Sequence of chain 1.D:
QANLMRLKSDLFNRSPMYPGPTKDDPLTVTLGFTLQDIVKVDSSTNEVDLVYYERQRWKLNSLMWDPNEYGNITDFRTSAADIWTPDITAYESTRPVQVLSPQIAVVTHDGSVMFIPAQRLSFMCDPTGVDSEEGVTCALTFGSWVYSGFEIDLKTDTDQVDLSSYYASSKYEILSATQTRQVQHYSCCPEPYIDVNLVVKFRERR

Binding-site contacts:
Ligand atom C09 contacts residue TYR193 of chain 1.D at 3.9 Å (hydrophobic).
Ligand atom C12 contacts residue VAL146 of chain 1.D at 3.5 Å (hydrophobic).
Ligand atom C04 contacts residue TRP145 of chain 1.D at 3.9 Å (hydrophobic).
Ligand atom C05 contacts residue TYR186 of chain 1.D at 4.1 Å (hydrophobic).
Ligand atom C06 contacts residue CYS188 of chain 1.D at 3.7 Å (hydrophobic).
Ligand atom C03 contacts residue TRP145 of chain 1.D at 3.5 Å (hydrophobic).
Ligand atom C01 contacts residue TRP145 of chain 1.D at 3.8 Å (hydrophobic).
Ligand atom C06 contacts residue TYR186 of chain 1.D at 3.7 Å (hydrophobic).
Ligand atom N13 contacts residue VAL146 of chain 1.D at 3.5 Å.
Ligand atom C14 contacts residue TRP145 of chain 1.D at 3.5 Å (hydrophobic).
Ligand atom N02 contacts residue TYR91 of chain 1.D at 2.7 Å (h-bond).
Ligand atom N02 contacts residue TRP145 of chain 1.D at 2.9 Å (h-bond).
Ligand atom C01 contacts residue TYR193 of chain 1.D at 4.0 Å (hydrophobic).
Ligand atom C11 contacts residue MET114 of chain 1.E at 3.8 Å (hydrophobic).
Ligand atom C16 contacts residue TRP145 of chain 1.D at 3.5 Å (hydrophobic).
Ligand atom C09 contacts residue VAL146 of chain 1.D at 4.2 Å (hydrophobic).
Ligand atom C05 contacts residue CYS188 of chain 1.D at 3.9 Å (hydrophobic).
Ligand atom N10 contacts residue MET114 of chain 1.E at 3.8 Å.
Ligand atom C08 contacts residue TRP145 of chain 1.D at 3.7 Å (hydrophobic).
Ligand atom C03 contacts residue TYR91 of chain 1.D at 3.4 Å (hydrophobic).
Ligand atom C11 contacts residue VAL106 of chain 1.E at 3.4 Å (hydrophobic).
Ligand atom C08 contacts residue TYR193 of chain 1.D at 3.5 Å (hydrophobic).
Ligand atom C09 contacts residue CYS189 of chain 1.D at 4.2 Å (hydrophobic).
Ligand atom C07 contacts residue TRP145 of chain 1.D at 3.7 Å (hydrophobic).
Ligand atom C09 contacts residue TRP145 of chain 1.D at 3.6 Å (hydrophobic).
Ligand atom N13 contacts residue ILE116 of chain 1.E at 3.8 Å.
Ligand atom C15 contacts residue TRP145 of chain 1.D at 3.4 Å (hydrophobic).
Ligand atom C01 contacts residue TYR91 of chain 1.D at 3.6 Å (hydrophobic).
Ligand atom C07 contacts residue CYS188 of chain 1.D at 3.7 Å (hydrophobic).
Ligand atom C14 contacts residue ILE116 of chain 1.E at 3.9 Å (hydrophobic).
Ligand atom C12 contacts residue VAL106 of chain 1.E at 4.0 Å (hydrophobic).
Ligand atom N13 contacts residue TRP145 of chain 1.D at 4.1 Å.
Ligand atom N10 contacts residue VAL146 of chain 1.D at 4.1 Å.
Ligand atom C08 contacts residue CYS189 of chain 1.D at 3.5 Å (hydrophobic).
Ligand atom C15 contacts residue ILE116 of chain 1.E at 3.7 Å (hydrophobic).
Ligand atom C14 contacts residue VAL146 of chain 1.D at 4.2 Å (hydrophobic).
Ligand atom N10 contacts residue TYR193 of chain 1.D at 3.4 Å (h-bond).
Ligand atom C01 contacts residue TYR186 of chain 1.D at 3.6 Å (hydrophobic).
Ligand atom C08 contacts residue CYS188 of chain 1.D at 3.6 Å (hydrophobic).
Ligand atom C11 contacts residue VAL146 of chain 1.D at 4.0 Å (hydrophobic).

Sequence of chain 1.E:
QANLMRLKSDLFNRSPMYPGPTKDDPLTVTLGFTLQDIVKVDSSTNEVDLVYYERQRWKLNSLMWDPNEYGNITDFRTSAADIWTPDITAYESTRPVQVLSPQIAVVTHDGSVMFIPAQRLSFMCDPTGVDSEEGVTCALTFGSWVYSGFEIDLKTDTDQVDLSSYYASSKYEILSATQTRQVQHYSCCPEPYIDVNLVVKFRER

This small molecule binds to this protein.
Small molecule (SMILES): c1cnc2cc3c(cc2n1)[C@@H]1CNC[C@H]3C1